Binding-site contacts:
Ligand atom C9 contacts residue PHE133 of chain 1.B at 3.7 Å (hydrophobic).
Ligand atom O2 contacts residue ASP136 of chain 1.B at 3.2 Å (salt-bridge).
Ligand atom C15 contacts residue PHE133 of chain 1.B at 3.8 Å (hydrophobic).
Ligand atom C5 contacts residue LEU183 of chain 1.B at 4.2 Å (hydrophobic).
Ligand atom C13 contacts residue LEU183 of chain 1.B at 4.1 Å (hydrophobic).
Ligand atom N2 contacts residue ASP131 of chain 1.B at 3.0 Å (salt-bridge).
Ligand atom C10 contacts residue ASP131 of chain 1.B at 4.2 Å.
Ligand atom N2 contacts residue PHE133 of chain 1.B at 3.3 Å.
Ligand atom C12 contacts residue VAL195 of chain 1.B at 3.9 Å (hydrophobic).
Ligand atom C3 contacts residue GLY134 of chain 1.B at 3.9 Å.
Ligand atom N1 contacts residue VAL195 of chain 1.B at 3.7 Å.
Ligand atom O contacts residue ASP131 of chain 1.B at 4.1 Å.
Ligand atom O contacts residue ARG132 of chain 1.B at 4.2 Å.
Ligand atom O2 contacts residue LYS139 of chain 1.B at 4.3 Å.
Ligand atom C10 contacts residue PHE133 of chain 1.B at 4.0 Å (hydrophobic).
Ligand atom C14 contacts residue ASP196 of chain 1.B at 4.3 Å.
Ligand atom C15 contacts residue LEU183 of chain 1.B at 4.0 Å (hydrophobic).
Ligand atom C3 contacts residue SER135 of chain 1.B at 4.2 Å.
Ligand atom N1 contacts residue ASP196 of chain 1.B at 3.9 Å.
Ligand atom C14 contacts residue VAL195 of chain 1.B at 3.8 Å (hydrophobic).
Ligand atom S1 contacts residue ASP136 of chain 1.B at 4.3 Å.
Ligand atom C8 contacts residue LEU183 of chain 1.B at 3.7 Å (hydrophobic).
Ligand atom S contacts residue VAL195 of chain 1.B at 4.1 Å.
Ligand atom S contacts residue LEU183 of chain 1.B at 4.3 Å.
Ligand atom C6 contacts residue LEU183 of chain 1.B at 3.4 Å (hydrophobic).
Ligand atom C contacts residue LEU183 of chain 1.B at 4.2 Å (hydrophobic).
Ligand atom C4 contacts residue GLY134 of chain 1.B at 3.7 Å.
Ligand atom C7 contacts residue LEU183 of chain 1.B at 3.4 Å (hydrophobic).
Ligand atom N contacts residue LEU183 of chain 1.B at 3.8 Å.
Ligand atom O2 contacts residue SER135 of chain 1.B at 3.4 Å.
Ligand atom C2 contacts residue ASP136 of chain 1.B at 4.3 Å.
Ligand atom N3 contacts residue ASP136 of chain 1.B at 3.8 Å.
Ligand atom N2 contacts residue VAL68 of chain 1.B at 4.1 Å.
Ligand atom C5 contacts residue GLY134 of chain 1.B at 4.1 Å.
Ligand atom C9 contacts residue ASP131 of chain 1.B at 4.0 Å.
Ligand atom O contacts residue PHE133 of chain 1.B at 3.2 Å (h-bond).
Ligand atom C10 contacts residue MET130 of chain 1.B at 3.6 Å (hydrophobic).
Ligand atom C15 contacts residue ASP131 of chain 1.B at 4.0 Å.
Ligand atom C11 contacts residue MET130 of chain 1.B at 4.2 Å (hydrophobic).
Ligand atom C4 contacts residue PHE133 of chain 1.B at 4.3 Å (hydrophobic).

This protein binds this small molecule.
Small molecule (SMILES): NS(=O)(=O)c1ccc(N/C=C2\C(=O)Nc3ccc4ncsc4c32)cc1

Sequence of chain 1.B:
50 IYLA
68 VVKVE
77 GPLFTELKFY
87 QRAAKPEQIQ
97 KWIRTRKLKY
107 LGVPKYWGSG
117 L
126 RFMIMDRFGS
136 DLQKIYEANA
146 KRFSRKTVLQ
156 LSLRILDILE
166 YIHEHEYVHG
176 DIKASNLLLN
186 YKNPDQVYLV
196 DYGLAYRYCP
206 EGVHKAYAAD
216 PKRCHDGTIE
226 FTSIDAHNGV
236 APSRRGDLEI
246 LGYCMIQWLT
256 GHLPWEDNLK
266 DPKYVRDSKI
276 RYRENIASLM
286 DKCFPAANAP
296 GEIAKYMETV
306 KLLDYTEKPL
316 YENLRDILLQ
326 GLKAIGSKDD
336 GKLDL